Sequence of chain 5.F:
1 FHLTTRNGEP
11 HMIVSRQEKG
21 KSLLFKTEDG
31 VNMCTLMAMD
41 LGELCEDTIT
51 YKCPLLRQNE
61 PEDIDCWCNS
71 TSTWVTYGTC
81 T

Binding-site contacts:
Ligand atom C8 contacts residue ASN69 of chain 5.F at 3.4 Å.
Ligand atom C5 contacts residue VAL31 of chain 5.F at 4.2 Å (hydrophobic).
Ligand atom C8 contacts residue ARG57 of chain 5.F at 4.2 Å.
Ligand atom C7 contacts residue ASN69 of chain 5.F at 3.8 Å.
Ligand atom C5 contacts residue NAG1 of chain 5.DA at 4.3 Å.
Ligand atom C6 contacts residue MET33 of chain 5.F at 3.5 Å (hydrophobic).
Ligand atom C3 contacts residue NAG1 of chain 5.DA at 3.7 Å.
Ligand atom C6 contacts residue ASN69 of chain 5.F at 4.4 Å.
Ligand atom O5 contacts residue ASN69 of chain 5.F at 2.8 Å (h-bond).
Ligand atom O1 contacts residue VAL31 of chain 5.F at 3.4 Å (h-bond).
Ligand atom O4 contacts residue NAG1 of chain 5.DA at 3.0 Å.
Ligand atom O1 contacts residue ASN69 of chain 5.F at 2.1 Å (h-bond).
Ligand atom C6 contacts residue LEU24 of chain 5.F at 4.5 Å (hydrophobic).
Ligand atom C6 contacts residue NAG1 of chain 5.DA at 4.3 Å.
Ligand atom C2 contacts residue VAL31 of chain 5.F at 4.0 Å (hydrophobic).
Ligand atom O1 contacts residue MET33 of chain 5.F at 3.9 Å.
Ligand atom C2 contacts residue ASN69 of chain 5.F at 4.2 Å.
Ligand atom N2 contacts residue VAL31 of chain 5.F at 4.0 Å.
Ligand atom C4 contacts residue NAG1 of chain 5.DA at 3.2 Å.
Ligand atom C5 contacts residue ASN69 of chain 5.F at 3.7 Å.
Ligand atom O6 contacts residue NAG1 of chain 5.DA at 3.0 Å.
Ligand atom O1 contacts residue SER70 of chain 5.F at 4.2 Å.
Ligand atom C1 contacts residue VAL31 of chain 5.F at 4.3 Å (hydrophobic).
Ligand atom O3 contacts residue VAL31 of chain 5.F at 3.6 Å.
Ligand atom O7 contacts residue ASN69 of chain 5.F at 3.8 Å.
Ligand atom C4 contacts residue VAL31 of chain 5.F at 3.8 Å (hydrophobic).
Ligand atom O4 contacts residue VAL31 of chain 5.F at 3.3 Å.
Ligand atom C8 contacts residue SER70 of chain 5.F at 3.7 Å.
Ligand atom C7 contacts residue SER70 of chain 5.F at 4.4 Å.
Ligand atom C3 contacts residue VAL31 of chain 5.F at 3.0 Å (hydrophobic).
Ligand atom N2 contacts residue ASN69 of chain 5.F at 4.3 Å.
Ligand atom C1 contacts residue ASN69 of chain 5.F at 2.7 Å.
Ligand atom C5 contacts residue MET33 of chain 5.F at 3.7 Å (hydrophobic).
Ligand atom O5 contacts residue MET33 of chain 5.F at 4.2 Å.
Ligand atom O3 contacts residue NAG1 of chain 5.DA at 2.6 Å (h-bond).

A protein and the small-molecule ligand that binds it are described below.
Small molecule (SMILES): CC(=O)N[C@@H]1[C@@H](O)[C@H](O)[C@@H](CO)O[C@H]1O